Sequence of chain 1.A:
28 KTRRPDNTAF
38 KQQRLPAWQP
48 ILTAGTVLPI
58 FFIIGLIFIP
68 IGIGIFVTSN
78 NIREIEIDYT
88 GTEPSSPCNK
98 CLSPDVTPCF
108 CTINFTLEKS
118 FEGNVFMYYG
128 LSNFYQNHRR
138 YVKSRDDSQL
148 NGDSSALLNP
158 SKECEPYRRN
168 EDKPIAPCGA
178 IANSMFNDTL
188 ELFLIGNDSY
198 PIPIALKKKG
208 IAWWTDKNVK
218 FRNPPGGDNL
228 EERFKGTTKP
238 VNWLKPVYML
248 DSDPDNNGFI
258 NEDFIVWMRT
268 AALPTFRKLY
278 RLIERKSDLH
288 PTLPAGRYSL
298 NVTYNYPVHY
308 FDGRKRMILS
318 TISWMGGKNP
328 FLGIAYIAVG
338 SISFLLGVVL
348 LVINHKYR

Binding-site contacts:
Ligand atom C6 contacts residue ASN111 of chain 1.A at 4.5 Å.
Ligand atom N2 contacts residue ASN111 of chain 1.A at 2.9 Å (h-bond).
Ligand atom C2 contacts residue ASN111 of chain 1.A at 2.5 Å.
Ligand atom C4 contacts residue ASN111 of chain 1.A at 4.2 Å.
Ligand atom C5 contacts residue ASN111 of chain 1.A at 3.7 Å.
Ligand atom O7 contacts residue ASN111 of chain 1.A at 3.0 Å (h-bond).
Ligand atom C1 contacts residue ASN111 of chain 1.A at 1.4 Å.
Ligand atom O6 contacts residue ASN111 of chain 1.A at 4.2 Å.
Ligand atom C3 contacts residue ASN111 of chain 1.A at 3.8 Å.
Ligand atom O6 contacts residue ARG294 of chain 1.A at 4.3 Å.
Ligand atom C8 contacts residue ASN111 of chain 1.A at 4.3 Å.
Ligand atom O6 contacts residue ILE192 of chain 1.A at 4.4 Å.
Ligand atom O5 contacts residue ASN111 of chain 1.A at 2.4 Å (h-bond).
Ligand atom C7 contacts residue ASN111 of chain 1.A at 3.1 Å.

A small-molecule ligand and the protein it binds are described below.
Small molecule (SMILES): CC(=O)N[C@@H]1[C@@H](O)[C@H](O)[C@@H](CO)O[C@H]1O